Binding-site contacts:
Ligand atom C1 contacts residue ASN59 of chain 1.G at 1.4 Å.
Ligand atom C8 contacts residue ASN59 of chain 1.G at 4.1 Å.
Ligand atom C5 contacts residue ASN59 of chain 1.G at 3.6 Å.
Ligand atom C2 contacts residue ASN59 of chain 1.G at 2.3 Å.
Ligand atom C4 contacts residue ASN59 of chain 1.G at 4.2 Å.
Ligand atom C7 contacts residue ASN59 of chain 1.G at 3.1 Å.
Ligand atom C3 contacts residue ASN59 of chain 1.G at 3.7 Å.
Ligand atom O7 contacts residue ASN59 of chain 1.G at 3.2 Å (h-bond).
Ligand atom O5 contacts residue ASN59 of chain 1.G at 2.4 Å (h-bond).
Ligand atom N2 contacts residue ASN59 of chain 1.G at 2.7 Å (h-bond).

The small molecule below binds the protein below.
Small molecule (SMILES): CC(=O)N[C@@H]1[C@@H](O)[C@H](O)[C@@H](CO)O[C@H]1O

Sequence of chain 1.G:
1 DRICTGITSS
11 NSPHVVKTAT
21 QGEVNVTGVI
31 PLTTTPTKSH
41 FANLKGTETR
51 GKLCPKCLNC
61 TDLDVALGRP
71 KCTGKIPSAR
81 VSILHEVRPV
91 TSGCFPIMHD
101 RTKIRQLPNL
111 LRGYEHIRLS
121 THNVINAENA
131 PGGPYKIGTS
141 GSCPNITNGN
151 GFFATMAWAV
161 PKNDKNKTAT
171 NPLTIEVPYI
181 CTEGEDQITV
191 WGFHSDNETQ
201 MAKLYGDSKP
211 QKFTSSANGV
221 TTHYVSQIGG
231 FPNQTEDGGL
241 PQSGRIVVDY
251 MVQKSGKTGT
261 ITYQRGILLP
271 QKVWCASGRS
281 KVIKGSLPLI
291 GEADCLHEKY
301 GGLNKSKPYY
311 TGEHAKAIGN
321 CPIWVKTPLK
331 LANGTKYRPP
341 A